This small molecule binds to this protein.
Small molecule (SMILES): CC(=O)N[C@H]1[C@H]([C@H](O)[C@H](O)CO)O[C@@](O[C@H]2[C@@H](O)[C@@H](CO)O[C@@H](O[C@H]3[C@H](O)[C@@H](O)CO[C@@H]3CO)[C@@H]2O)(C(=O)O)C[C@@H]1O

Binding-site contacts:
Ligand atom N5 contacts residue SER36 of chain 1.C at 2.8 Å (h-bond).
Ligand atom C1 contacts residue ALA58 of chain 1.C at 3.5 Å (hydrophobic).
Ligand atom O1B contacts residue TRP57 of chain 1.C at 3.7 Å.
Ligand atom C6 contacts residue SER61 of chain 1.C at 3.9 Å.
Ligand atom O9 contacts residue GLY104 of chain 1.C at 2.8 Å (h-bond).
Ligand atom O1A contacts residue GLY38 of chain 1.C at 4.0 Å.
Ligand atom O1A contacts residue ALA58 of chain 1.C at 2.9 Å (h-bond).
Ligand atom C10 contacts residue SER36 of chain 1.C at 3.8 Å.
Ligand atom O1B contacts residue ALA58 of chain 1.C at 3.4 Å (h-bond).
Ligand atom O8 contacts residue TRP57 of chain 1.C at 3.4 Å.
Ligand atom C5 contacts residue TRP57 of chain 1.C at 3.7 Å (hydrophobic).
Ligand atom O6 contacts residue TRP57 of chain 1.C at 3.9 Å.
Ligand atom C6 contacts residue TRP57 of chain 1.C at 3.8 Å (hydrophobic).
Ligand atom C4 contacts residue SER36 of chain 1.C at 3.9 Å.
Ligand atom C1 contacts residue VAL59 of chain 1.C at 4.0 Å (hydrophobic).
Ligand atom O9 contacts residue GLY38 of chain 1.C at 4.0 Å.
Ligand atom O3 contacts residue TYR99 of chain 1.D at 3.6 Å.
Ligand atom O6 contacts residue SER61 of chain 1.C at 2.6 Å (h-bond).
Ligand atom C5 contacts residue SER36 of chain 1.C at 3.6 Å.
Ligand atom O8 contacts residue GLY38 of chain 1.C at 2.9 Å (h-bond).
Ligand atom C7 contacts residue SER36 of chain 1.C at 4.0 Å.
Ligand atom C6 contacts residue SER36 of chain 1.C at 3.6 Å.
Ligand atom C11 contacts residue SER36 of chain 1.C at 3.9 Å.
Ligand atom O1B contacts residue VAL59 of chain 1.C at 3.0 Å (h-bond).
Ligand atom C9 contacts residue TYR103 of chain 1.C at 3.9 Å (hydrophobic).
Ligand atom C8 contacts residue TRP57 of chain 1.C at 4.0 Å (hydrophobic).
Ligand atom O5 contacts residue SL91 of chain 1.U at 2.6 Å (h-bond).
Ligand atom C2 contacts residue TYR99 of chain 1.D at 3.7 Å (hydrophobic).
Ligand atom O1A contacts residue TRP57 of chain 1.C at 3.5 Å.
Ligand atom C1 contacts residue SL91 of chain 1.U at 1.8 Å.
Ligand atom C1 contacts residue TRP57 of chain 1.C at 3.9 Å (hydrophobic).
Ligand atom O8 contacts residue PHE37 of chain 1.C at 3.8 Å.
Ligand atom O9 contacts residue TYR103 of chain 1.C at 3.6 Å.
Ligand atom C11 contacts residue PHE37 of chain 1.C at 4.0 Å (hydrophobic).
Ligand atom C9 contacts residue GLY104 of chain 1.C at 3.6 Å.
Ligand atom C2 contacts residue SL91 of chain 1.U at 2.8 Å.
Ligand atom O9 contacts residue PHE37 of chain 1.C at 3.7 Å.
Ligand atom O2 contacts residue SL91 of chain 1.U at 3.1 Å (h-bond).
Ligand atom O6 contacts residue TYR103 of chain 1.C at 3.6 Å.
Ligand atom C5 contacts residue SL91 of chain 1.U at 3.9 Å.

Sequence of chain 1.D:
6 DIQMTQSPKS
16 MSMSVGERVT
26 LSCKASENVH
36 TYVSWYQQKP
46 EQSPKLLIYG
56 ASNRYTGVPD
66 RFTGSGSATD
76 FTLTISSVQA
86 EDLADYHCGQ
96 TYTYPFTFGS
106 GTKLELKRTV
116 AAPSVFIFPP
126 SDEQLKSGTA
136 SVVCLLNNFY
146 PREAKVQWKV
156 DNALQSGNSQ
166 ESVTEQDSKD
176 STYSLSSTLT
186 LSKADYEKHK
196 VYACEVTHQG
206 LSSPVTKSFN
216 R

Sequence of chain 1.C:
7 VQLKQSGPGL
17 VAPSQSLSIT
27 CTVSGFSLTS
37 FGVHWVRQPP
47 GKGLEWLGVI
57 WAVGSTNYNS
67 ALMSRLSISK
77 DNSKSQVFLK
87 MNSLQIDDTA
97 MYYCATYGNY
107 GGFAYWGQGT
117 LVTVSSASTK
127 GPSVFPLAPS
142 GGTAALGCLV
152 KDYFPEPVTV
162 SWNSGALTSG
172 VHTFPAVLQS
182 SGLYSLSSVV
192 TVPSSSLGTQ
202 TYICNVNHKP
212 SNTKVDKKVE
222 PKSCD